This protein binds this small molecule.
Small molecule (SMILES): CC(=O)N[C@H]1[C@H](O[C@H]2[C@H](O)[C@@H](CO)OC[C@@H]2NC(C)=O)O[C@H](CO)[C@@H](O)[C@@H]1O

Binding-site contacts:
Ligand atom C2 contacts residue ASN381 of chain 4.A at 4.4 Å.
Ligand atom C1 contacts residue GLY269 of chain 1.A at 3.4 Å.
Ligand atom O5 contacts residue LEU382 of chain 4.A at 3.1 Å (h-bond).
Ligand atom C8 contacts residue ASN298 of chain 1.A at 4.1 Å.
Ligand atom N2 contacts residue ASN270 of chain 1.A at 3.3 Å (h-bond).
Ligand atom C8 contacts residue GLY269 of chain 1.A at 3.7 Å.
Ligand atom N2 contacts residue ASN298 of chain 1.A at 3.7 Å.
Ligand atom C2 contacts residue GLY269 of chain 1.A at 3.7 Å.
Ligand atom C6 contacts residue LEU382 of chain 4.A at 4.1 Å (hydrophobic).
Ligand atom C8 contacts residue VAL268 of chain 1.A at 4.3 Å (hydrophobic).
Ligand atom C6 contacts residue ASN270 of chain 1.A at 4.4 Å.
Ligand atom O4 contacts residue ASN298 of chain 1.A at 3.7 Å.
Ligand atom C8 contacts residue GLY267 of chain 1.A at 3.4 Å.
Ligand atom O7 contacts residue GLY269 of chain 1.A at 4.2 Å.
Ligand atom C2 contacts residue LEU382 of chain 4.A at 4.2 Å (hydrophobic).
Ligand atom C4 contacts residue LEU382 of chain 4.A at 3.8 Å (hydrophobic).
Ligand atom C5 contacts residue ASN270 of chain 1.A at 3.4 Å.
Ligand atom C7 contacts residue ASN298 of chain 1.A at 4.0 Å.
Ligand atom C3 contacts residue LEU382 of chain 4.A at 4.4 Å (hydrophobic).
Ligand atom C3 contacts residue ASN270 of chain 1.A at 4.0 Å.
Ligand atom C2 contacts residue ASN298 of chain 1.A at 4.2 Å.
Ligand atom O7 contacts residue ASN381 of chain 4.A at 3.8 Å.
Ligand atom C2 contacts residue ASN270 of chain 1.A at 2.8 Å.
Ligand atom O5 contacts residue ASN270 of chain 1.A at 2.2 Å (h-bond).
Ligand atom C4 contacts residue ASN270 of chain 1.A at 4.2 Å.
Ligand atom C5 contacts residue LEU382 of chain 4.A at 3.9 Å (hydrophobic).
Ligand atom N2 contacts residue GLY269 of chain 1.A at 2.8 Å (h-bond).
Ligand atom C7 contacts residue GLY269 of chain 1.A at 3.5 Å.
Ligand atom O3 contacts residue ASN298 of chain 1.A at 2.8 Å (h-bond).
Ligand atom C1 contacts residue LEU382 of chain 4.A at 4.0 Å (hydrophobic).
Ligand atom C1 contacts residue ASN270 of chain 1.A at 1.4 Å.
Ligand atom C3 contacts residue ASN298 of chain 1.A at 3.4 Å.
Ligand atom O6 contacts residue ASN270 of chain 1.A at 4.3 Å.
Ligand atom O6 contacts residue LEU382 of chain 4.A at 4.3 Å.
Ligand atom C4 contacts residue ASN298 of chain 1.A at 4.2 Å.

Sequence of chain 4.A:
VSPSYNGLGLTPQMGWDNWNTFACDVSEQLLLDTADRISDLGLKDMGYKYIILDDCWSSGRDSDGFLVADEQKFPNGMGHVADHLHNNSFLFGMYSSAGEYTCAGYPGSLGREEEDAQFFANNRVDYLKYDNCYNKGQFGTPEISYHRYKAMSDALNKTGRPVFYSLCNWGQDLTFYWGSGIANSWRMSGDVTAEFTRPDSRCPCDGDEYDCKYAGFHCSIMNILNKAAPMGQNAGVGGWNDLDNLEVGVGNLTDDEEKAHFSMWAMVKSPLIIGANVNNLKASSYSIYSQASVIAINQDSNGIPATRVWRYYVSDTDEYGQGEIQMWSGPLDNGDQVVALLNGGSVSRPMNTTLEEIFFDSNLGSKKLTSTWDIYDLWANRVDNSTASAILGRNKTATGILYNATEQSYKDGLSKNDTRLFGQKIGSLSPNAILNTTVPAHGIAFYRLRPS

Sequence of chain 1.A:
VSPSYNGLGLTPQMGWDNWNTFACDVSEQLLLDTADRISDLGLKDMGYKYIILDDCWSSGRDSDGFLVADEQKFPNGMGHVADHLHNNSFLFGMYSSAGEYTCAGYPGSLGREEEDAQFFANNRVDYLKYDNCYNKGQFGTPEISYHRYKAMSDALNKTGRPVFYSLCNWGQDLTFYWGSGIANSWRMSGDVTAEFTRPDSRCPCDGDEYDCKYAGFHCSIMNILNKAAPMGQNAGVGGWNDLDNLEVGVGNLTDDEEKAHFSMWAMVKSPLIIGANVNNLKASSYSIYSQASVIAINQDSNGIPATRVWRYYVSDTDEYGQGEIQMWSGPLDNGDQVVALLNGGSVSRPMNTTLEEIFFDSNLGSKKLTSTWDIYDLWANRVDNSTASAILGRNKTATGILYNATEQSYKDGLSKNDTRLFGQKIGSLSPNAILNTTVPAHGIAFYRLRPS